This protein binds this small molecule.
Small molecule (SMILES): NS(=O)(=O)c1c(F)c(F)c(S(=O)(=O)CCO)c(NC2CCCCCCC2)c1F

Sequence of chain 1.B:
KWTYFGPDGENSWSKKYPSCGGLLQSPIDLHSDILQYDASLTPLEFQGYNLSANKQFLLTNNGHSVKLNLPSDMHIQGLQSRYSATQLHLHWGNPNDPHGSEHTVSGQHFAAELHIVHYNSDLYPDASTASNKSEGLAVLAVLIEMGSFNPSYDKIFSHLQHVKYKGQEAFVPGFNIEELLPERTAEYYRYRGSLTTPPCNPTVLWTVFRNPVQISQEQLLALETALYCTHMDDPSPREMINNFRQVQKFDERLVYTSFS

Binding-site contacts:
Ligand atom F13 contacts residue THR199 of chain 1.B at 3.6 Å.
Ligand atom C3 contacts residue HIS91 of chain 1.B at 3.1 Å.
Ligand atom S7 contacts residue ZN1 of chain 1.G at 3.0 Å.
Ligand atom C15 contacts residue ASN64 of chain 1.B at 3.7 Å.
Ligand atom C4 contacts residue HIS91 of chain 1.B at 3.0 Å.
Ligand atom C6 contacts residue GLN89 of chain 1.B at 3.4 Å.
Ligand atom F12 contacts residue THR199 of chain 1.B at 3.0 Å.
Ligand atom O17 contacts residue ASN64 of chain 1.B at 3.0 Å (h-bond).
Ligand atom N19 contacts residue GLN89 of chain 1.B at 3.2 Å (h-bond).
Ligand atom O9 contacts residue HIS117 of chain 1.B at 3.7 Å.
Ligand atom N10 contacts residue HIS91 of chain 1.B at 3.4 Å (h-bond).
Ligand atom C25 contacts residue SER133 of chain 1.B at 3.3 Å.
Ligand atom S7 contacts residue HIS91 of chain 1.B at 3.4 Å (h-bond).
Ligand atom O16 contacts residue GLN89 of chain 1.B at 3.4 Å (h-bond).
Ligand atom C1 contacts residue GLN89 of chain 1.B at 3.6 Å.
Ligand atom C3 contacts residue THR199 of chain 1.B at 3.4 Å.
Ligand atom C2 contacts residue HIS91 of chain 1.B at 3.8 Å.
Ligand atom O8 contacts residue THR198 of chain 1.B at 3.3 Å (h-bond).
Ligand atom F12 contacts residue ZN1 of chain 1.G at 3.0 Å.
Ligand atom F20 contacts residue VAL119 of chain 1.B at 3.4 Å.
Ligand atom C3 contacts residue ZN1 of chain 1.G at 3.6 Å.
Ligand atom N10 contacts residue HIS117 of chain 1.B at 3.4 Å (h-bond).
Ligand atom O8 contacts residue LEU197 of chain 1.B at 3.2 Å.
Ligand atom C2 contacts residue THR199 of chain 1.B at 3.4 Å.
Ligand atom F20 contacts residue LEU197 of chain 1.B at 3.3 Å.
Ligand atom C4 contacts residue ZN1 of chain 1.G at 3.7 Å.
Ligand atom N10 contacts residue THR198 of chain 1.B at 2.5 Å (h-bond).
Ligand atom C18 contacts residue TRP4 of chain 1.B at 3.5 Å (hydrophobic).
Ligand atom O9 contacts residue ZN1 of chain 1.G at 3.0 Å.
Ligand atom F12 contacts residue HIS93 of chain 1.B at 3.3 Å.
Ligand atom O9 contacts residue VAL141 of chain 1.B at 3.8 Å.
Ligand atom C5 contacts residue HIS91 of chain 1.B at 3.4 Å.
Ligand atom N10 contacts residue GLU104 of chain 1.B at 3.3 Å (salt-bridge).
Ligand atom O9 contacts residue HIS91 of chain 1.B at 3.1 Å.
Ligand atom N10 contacts residue ZN1 of chain 1.G at 2.0 Å.
Ligand atom O9 contacts residue VAL119 of chain 1.B at 3.7 Å.
Ligand atom F12 contacts residue HIS91 of chain 1.B at 3.1 Å.
Ligand atom N10 contacts residue HIS93 of chain 1.B at 3.5 Å (h-bond).
Ligand atom C18 contacts residue THR199 of chain 1.B at 3.7 Å.
Ligand atom O17 contacts residue GLN89 of chain 1.B at 3.4 Å (h-bond).